Binding-site contacts:
Ligand atom C2 contacts residue GLN217 of chain 1.A at 3.9 Å.
Ligand atom C3 contacts residue GLN217 of chain 1.A at 3.8 Å.
Ligand atom O7 contacts residue ALA214 of chain 1.A at 3.7 Å.
Ligand atom C7 contacts residue GLN217 of chain 1.A at 3.1 Å.
Ligand atom C8 contacts residue VAL215 of chain 1.A at 4.2 Å (hydrophobic).
Ligand atom O5 contacts residue LEU212 of chain 1.A at 4.4 Å.
Ligand atom C2 contacts residue ASN205 of chain 1.A at 2.2 Å.
Ligand atom C1 contacts residue SER208 of chain 1.A at 3.8 Å.
Ligand atom O7 contacts residue VAL215 of chain 1.A at 3.0 Å (h-bond).
Ligand atom C7 contacts residue ASN205 of chain 1.A at 3.3 Å.
Ligand atom C6 contacts residue SER208 of chain 1.A at 3.5 Å.
Ligand atom C3 contacts residue ASN205 of chain 1.A at 3.6 Å.
Ligand atom C1 contacts residue ASN205 of chain 1.A at 1.4 Å.
Ligand atom N2 contacts residue GLN217 of chain 1.A at 3.5 Å (h-bond).
Ligand atom C8 contacts residue GLN217 of chain 1.A at 3.5 Å.
Ligand atom N2 contacts residue ASN205 of chain 1.A at 2.8 Å (h-bond).
Ligand atom C7 contacts residue ALA214 of chain 1.A at 4.4 Å (hydrophobic).
Ligand atom O7 contacts residue GLN217 of chain 1.A at 3.1 Å (h-bond).
Ligand atom O7 contacts residue ASN205 of chain 1.A at 3.3 Å (h-bond).
Ligand atom C7 contacts residue VAL215 of chain 1.A at 4.2 Å (hydrophobic).
Ligand atom C4 contacts residue ASN205 of chain 1.A at 4.1 Å.
Ligand atom O6 contacts residue LEU212 of chain 1.A at 4.2 Å.
Ligand atom C5 contacts residue SER208 of chain 1.A at 3.6 Å.
Ligand atom C5 contacts residue ASN205 of chain 1.A at 3.6 Å.
Ligand atom C6 contacts residue LEU210 of chain 1.A at 3.8 Å (hydrophobic).
Ligand atom O6 contacts residue LEU210 of chain 1.A at 3.9 Å.
Ligand atom O5 contacts residue SER208 of chain 1.A at 3.2 Å (h-bond).
Ligand atom O3 contacts residue GLN217 of chain 1.A at 2.7 Å (h-bond).
Ligand atom O5 contacts residue ASN205 of chain 1.A at 2.4 Å (h-bond).

This protein binds this small molecule.
Small molecule (SMILES): CC(=O)N[C@H]1[C@H](O[C@H]2[C@H](O)[C@@H](NC(C)=O)CO[C@@H]2CO)O[C@H](CO)[C@@H](O)[C@@H]1O

Sequence of chain 1.A:
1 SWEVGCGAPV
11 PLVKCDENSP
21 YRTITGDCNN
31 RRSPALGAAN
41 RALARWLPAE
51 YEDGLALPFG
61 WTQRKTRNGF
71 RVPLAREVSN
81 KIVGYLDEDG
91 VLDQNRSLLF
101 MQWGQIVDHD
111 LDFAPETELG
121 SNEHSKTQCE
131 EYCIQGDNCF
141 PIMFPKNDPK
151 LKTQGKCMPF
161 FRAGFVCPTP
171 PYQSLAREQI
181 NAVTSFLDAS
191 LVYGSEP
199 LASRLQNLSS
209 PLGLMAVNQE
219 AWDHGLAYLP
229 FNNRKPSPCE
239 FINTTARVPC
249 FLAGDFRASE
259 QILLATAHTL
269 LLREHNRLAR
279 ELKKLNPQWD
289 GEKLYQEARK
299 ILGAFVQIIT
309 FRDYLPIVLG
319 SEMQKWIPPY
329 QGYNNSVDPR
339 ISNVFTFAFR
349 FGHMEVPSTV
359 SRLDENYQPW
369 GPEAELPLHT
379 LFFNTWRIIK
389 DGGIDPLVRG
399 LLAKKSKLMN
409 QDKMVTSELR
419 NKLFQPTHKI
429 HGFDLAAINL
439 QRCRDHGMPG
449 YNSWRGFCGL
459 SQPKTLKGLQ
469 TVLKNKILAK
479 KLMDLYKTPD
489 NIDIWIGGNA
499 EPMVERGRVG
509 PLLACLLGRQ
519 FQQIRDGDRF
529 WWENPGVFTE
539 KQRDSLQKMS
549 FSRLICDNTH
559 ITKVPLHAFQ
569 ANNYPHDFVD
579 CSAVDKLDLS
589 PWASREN